The protein below binds the small molecule below.
Small molecule (SMILES): CC(=O)N[C@@H]1[C@@H](O)[C@H](O)[C@@H](CO)O[C@H]1O

Sequence of chain 1.A:
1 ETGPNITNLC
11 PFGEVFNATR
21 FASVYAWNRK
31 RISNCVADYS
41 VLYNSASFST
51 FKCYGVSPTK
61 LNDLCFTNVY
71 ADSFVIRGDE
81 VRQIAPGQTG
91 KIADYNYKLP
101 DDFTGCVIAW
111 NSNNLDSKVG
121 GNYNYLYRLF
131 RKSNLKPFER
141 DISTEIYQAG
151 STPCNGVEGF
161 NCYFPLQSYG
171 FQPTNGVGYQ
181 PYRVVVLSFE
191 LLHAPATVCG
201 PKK

Binding-site contacts:
Ligand atom O6 contacts residue VAL41 of chain 1.A at 3.9 Å.
Ligand atom O5 contacts residue DMS1 of chain 1.G at 3.9 Å.
Ligand atom C4 contacts residue DMS1 of chain 1.G at 4.1 Å.
Ligand atom C5 contacts residue ASN17 of chain 1.A at 3.6 Å.
Ligand atom N2 contacts residue ASN17 of chain 1.A at 3.0 Å (h-bond).
Ligand atom C1 contacts residue ASN17 of chain 1.A at 1.4 Å.
Ligand atom C6 contacts residue VAL41 of chain 1.A at 3.7 Å (hydrophobic).
Ligand atom C3 contacts residue ASN17 of chain 1.A at 3.9 Å.
Ligand atom O5 contacts residue GLY13 of chain 1.A at 4.5 Å.
Ligand atom C7 contacts residue ASN17 of chain 1.A at 3.9 Å.
Ligand atom O5 contacts residue ASN17 of chain 1.A at 2.4 Å (h-bond).
Ligand atom O6 contacts residue PHE16 of chain 1.A at 4.4 Å.
Ligand atom O6 contacts residue PHE12 of chain 1.A at 4.0 Å.
Ligand atom C6 contacts residue DMS1 of chain 1.G at 4.0 Å.
Ligand atom C2 contacts residue ASN17 of chain 1.A at 2.5 Å.
Ligand atom O6 contacts residue LEU42 of chain 1.A at 4.3 Å.
Ligand atom C5 contacts residue DMS1 of chain 1.G at 4.2 Å.
Ligand atom C4 contacts residue ASN17 of chain 1.A at 4.3 Å.
Ligand atom O4 contacts residue VAL41 of chain 1.A at 3.8 Å.
Ligand atom C8 contacts residue ASN17 of chain 1.A at 4.5 Å.
Ligand atom O6 contacts residue GLY13 of chain 1.A at 4.0 Å.
Ligand atom C5 contacts residue VAL41 of chain 1.A at 4.5 Å (hydrophobic).